Binding-site contacts:
Ligand atom N4 contacts residue TYR265 of chain 1.D at 3.7 Å.
Ligand atom O2 contacts residue LYS262 of chain 1.D at 2.8 Å (salt-bridge).
Ligand atom N3 contacts residue TYR265 of chain 1.D at 3.7 Å.
Ligand atom C2' contacts residue TYR266 of chain 1.D at 3.9 Å (hydrophobic).
Ligand atom N3 contacts residue LYS262 of chain 1.D at 4.4 Å.
Ligand atom N3 contacts residue ILE174 of chain 1.D at 3.6 Å.
Ligand atom C5 contacts residue TYR265 of chain 1.D at 3.2 Å (hydrophobic).
Ligand atom C4 contacts residue THR176 of chain 1.D at 3.5 Å.
Ligand atom C5 contacts residue THR176 of chain 1.D at 3.3 Å.
Ligand atom C4 contacts residue THR196 of chain 1.D at 3.6 Å.
Ligand atom O2 contacts residue ILE174 of chain 1.D at 3.7 Å.
Ligand atom C1' contacts residue ILE174 of chain 1.D at 4.5 Å (hydrophobic).
Ligand atom C2 contacts residue ILE174 of chain 1.D at 3.5 Å (hydrophobic).
Ligand atom N1 contacts residue ILE174 of chain 1.D at 3.8 Å.
Ligand atom C5 contacts residue ILE174 of chain 1.D at 3.5 Å (hydrophobic).
Ligand atom N4 contacts residue THR196 of chain 1.D at 3.6 Å.
Ligand atom C2 contacts residue TYR265 of chain 1.D at 4.0 Å (hydrophobic).
Ligand atom C6 contacts residue ILE174 of chain 1.D at 4.2 Å (hydrophobic).
Ligand atom C2 contacts residue LYS262 of chain 1.D at 3.8 Å.
Ligand atom O2 contacts residue TYR265 of chain 1.D at 4.5 Å.
Ligand atom O3' contacts residue TYR266 of chain 1.D at 4.0 Å.
Ligand atom C4 contacts residue ILE174 of chain 1.D at 3.3 Å (hydrophobic).
Ligand atom N3 contacts residue THR196 of chain 1.D at 2.8 Å (h-bond).
Ligand atom C3' contacts residue TYR266 of chain 1.D at 3.3 Å (hydrophobic).
Ligand atom N4 contacts residue ILE174 of chain 1.D at 3.2 Å (h-bond).
Ligand atom N4 contacts residue ALA175 of chain 1.D at 4.4 Å.
Ligand atom OP3 contacts residue TYR265 of chain 1.D at 3.9 Å.
Ligand atom O2 contacts residue THR196 of chain 1.D at 3.6 Å (h-bond).
Ligand atom N4 contacts residue LEU194 of chain 1.D at 3.9 Å.
Ligand atom C4 contacts residue TYR265 of chain 1.D at 3.4 Å (hydrophobic).
Ligand atom C1' contacts residue TYR265 of chain 1.D at 4.4 Å (hydrophobic).
Ligand atom N4 contacts residue THR176 of chain 1.D at 2.8 Å (h-bond).
Ligand atom C4' contacts residue TYR266 of chain 1.D at 4.4 Å (hydrophobic).
Ligand atom C2 contacts residue THR196 of chain 1.D at 3.6 Å.
Ligand atom C5' contacts residue TYR266 of chain 1.D at 4.3 Å (hydrophobic).
Ligand atom N1 contacts residue TYR265 of chain 1.D at 4.1 Å.
Ligand atom C6 contacts residue TYR265 of chain 1.D at 3.5 Å (hydrophobic).
Ligand atom C2' contacts residue TYR265 of chain 1.D at 3.6 Å (hydrophobic).

The small molecule below binds the protein below.
Small molecule (SMILES): Nc1ccn([C@H]2C[C@H](O)[C@@H](COP(=O)(O)O)O2)c(=O)n1

Sequence of chain 1.D:
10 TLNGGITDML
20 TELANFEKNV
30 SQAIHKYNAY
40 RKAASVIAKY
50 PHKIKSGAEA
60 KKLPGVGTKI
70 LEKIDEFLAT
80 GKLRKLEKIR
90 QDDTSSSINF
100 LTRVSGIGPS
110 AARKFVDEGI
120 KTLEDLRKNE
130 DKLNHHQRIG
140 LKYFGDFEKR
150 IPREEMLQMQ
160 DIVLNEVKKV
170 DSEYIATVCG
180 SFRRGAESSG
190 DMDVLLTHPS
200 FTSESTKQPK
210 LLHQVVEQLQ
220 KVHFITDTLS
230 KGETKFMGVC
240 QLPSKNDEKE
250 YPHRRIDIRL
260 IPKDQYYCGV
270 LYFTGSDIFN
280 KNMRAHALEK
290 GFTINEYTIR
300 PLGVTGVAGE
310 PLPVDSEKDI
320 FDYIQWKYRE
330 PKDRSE